This small molecule binds to this protein.
Small molecule (SMILES): CC(C)CN(C[C@@H](O)[C@H](Cc1ccccc1)NC(=O)O[C@H]1CO[C@H]2OCC[C@H]21)S(=O)(=O)c1ccc(N)cc1

Sequence of chain 1.A:
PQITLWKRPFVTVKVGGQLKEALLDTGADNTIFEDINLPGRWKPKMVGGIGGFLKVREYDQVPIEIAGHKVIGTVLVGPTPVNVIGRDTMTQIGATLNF

Binding-site contacts:
Ligand atom O9 contacts residue ILE50 of chain 1.A at 3.1 Å.
Ligand atom C15 contacts residue VAL82 of chain 1.A at 3.6 Å (hydrophobic).
Ligand atom C29 contacts residue GLY27 of chain 1.A at 3.6 Å.
Ligand atom N1 contacts residue ASN30 of chain 1.B at 3.0 Å (h-bond).
Ligand atom C15 contacts residue GLY27 of chain 1.B at 3.3 Å.
Ligand atom C3 contacts residue ASN30 of chain 1.B at 3.4 Å.
Ligand atom C32 contacts residue ASP25 of chain 1.B at 3.2 Å.
Ligand atom C31 contacts residue GLY48 of chain 1.A at 3.2 Å.
Ligand atom C34 contacts residue VAL82 of chain 1.B at 3.6 Å (hydrophobic).
Ligand atom O28 contacts residue ASP29 of chain 1.A at 2.9 Å (salt-bridge).
Ligand atom C13 contacts residue GLY27 of chain 1.B at 3.5 Å.
Ligand atom O18 contacts residue GLY27 of chain 1.A at 3.5 Å.
Ligand atom O26 contacts residue ASN30 of chain 1.A at 3.4 Å (h-bond).
Ligand atom O10 contacts residue ILE50 of chain 1.A at 3.1 Å.
Ligand atom C12 contacts residue GLY27 of chain 1.B at 3.5 Å.
Ligand atom C27 contacts residue ASP29 of chain 1.A at 3.6 Å.
Ligand atom C25 contacts residue ILE32 of chain 1.A at 3.6 Å (hydrophobic).
Ligand atom C16 contacts residue ASP25 of chain 1.B at 3.1 Å.
Ligand atom C17 contacts residue ASP25 of chain 1.B at 3.2 Å.
Ligand atom O10 contacts residue GLY48 of chain 1.B at 3.7 Å.
Ligand atom C30 contacts residue GLY48 of chain 1.A at 2.9 Å.
Ligand atom N20 contacts residue GLY27 of chain 1.A at 3.2 Å (h-bond).
Ligand atom C4 contacts residue ALA28 of chain 1.B at 3.5 Å (hydrophobic).
Ligand atom O26 contacts residue ASP29 of chain 1.A at 3.2 Å (salt-bridge).
Ligand atom C36 contacts residue PRO81 of chain 1.B at 3.5 Å (hydrophobic).
Ligand atom C17 contacts residue ASP25 of chain 1.A at 3.5 Å.
Ligand atom O18 contacts residue ASP25 of chain 1.A at 2.8 Å (salt-bridge).
Ligand atom C36 contacts residue GLY49 of chain 1.A at 3.5 Å.
Ligand atom O10 contacts residue GLY49 of chain 1.B at 2.8 Å.
Ligand atom C3 contacts residue ILE32 of chain 1.B at 3.4 Å (hydrophobic).
Ligand atom O22 contacts residue GLY49 of chain 1.A at 3.7 Å.
Ligand atom C35 contacts residue PRO81 of chain 1.B at 3.6 Å (hydrophobic).
Ligand atom C33 contacts residue GLY27 of chain 1.A at 3.6 Å.
Ligand atom C27 contacts residue ASN30 of chain 1.A at 3.5 Å.
Ligand atom O18 contacts residue ASP25 of chain 1.B at 2.6 Å (salt-bridge).
Ligand atom C6 contacts residue GLY48 of chain 1.B at 3.5 Å.
Ligand atom C5 contacts residue ILE50 of chain 1.A at 3.6 Å (hydrophobic).
Ligand atom C36 contacts residue ILE50 of chain 1.A at 3.5 Å (hydrophobic).
Ligand atom C4 contacts residue ILE50 of chain 1.A at 3.6 Å (hydrophobic).
Ligand atom C3 contacts residue ALA28 of chain 1.B at 3.3 Å (hydrophobic).

Sequence of chain 1.B:
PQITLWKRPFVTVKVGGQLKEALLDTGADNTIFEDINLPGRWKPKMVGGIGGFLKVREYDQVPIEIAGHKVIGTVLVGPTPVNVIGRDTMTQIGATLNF